This small molecule binds to this protein.
Small molecule (SMILES): OC[C@H]1O[C@@H](O)[C@H](O)[C@H](O)[C@@H]1O

Sequence of chain 1.C:
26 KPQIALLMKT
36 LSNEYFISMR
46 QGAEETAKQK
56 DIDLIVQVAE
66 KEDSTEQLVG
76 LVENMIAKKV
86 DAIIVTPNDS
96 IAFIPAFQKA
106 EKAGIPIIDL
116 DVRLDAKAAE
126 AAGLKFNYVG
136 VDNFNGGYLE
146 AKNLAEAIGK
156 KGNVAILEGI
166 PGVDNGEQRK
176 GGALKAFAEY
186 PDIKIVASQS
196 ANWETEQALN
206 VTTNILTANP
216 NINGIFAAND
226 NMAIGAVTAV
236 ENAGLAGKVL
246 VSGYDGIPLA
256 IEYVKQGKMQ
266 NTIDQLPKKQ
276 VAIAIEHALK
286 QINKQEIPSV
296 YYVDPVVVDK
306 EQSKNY

Binding-site contacts:
Ligand atom C6 contacts residue ASN38 of chain 1.C at 3.7 Å.
Ligand atom C4 contacts residue ASP250 of chain 1.C at 3.3 Å.
Ligand atom O6 contacts residue ASN38 of chain 1.C at 3.3 Å (h-bond).
Ligand atom C2 contacts residue TYR40 of chain 1.C at 3.9 Å (hydrophobic).
Ligand atom O4 contacts residue ASN224 of chain 1.C at 2.9 Å (h-bond).
Ligand atom C1 contacts residue LYS34 of chain 1.C at 4.0 Å.
Ligand atom C2 contacts residue ARG174 of chain 1.C at 3.7 Å.
Ligand atom O2 contacts residue ASP250 of chain 1.C at 4.2 Å.
Ligand atom O3 contacts residue GLN270 of chain 1.C at 3.4 Å (h-bond).
Ligand atom C3 contacts residue TYR40 of chain 1.C at 3.9 Å (hydrophobic).
Ligand atom C2 contacts residue GLN270 of chain 1.C at 3.9 Å.
Ligand atom O5 contacts residue ASP116 of chain 1.C at 4.1 Å.
Ligand atom O3 contacts residue ARG174 of chain 1.C at 3.0 Å (salt-bridge).
Ligand atom C3 contacts residue ARG174 of chain 1.C at 3.9 Å.
Ligand atom O2 contacts residue TYR40 of chain 1.C at 4.1 Å.
Ligand atom C1 contacts residue ASN170 of chain 1.C at 4.2 Å.
Ligand atom C4 contacts residue TYR40 of chain 1.C at 4.2 Å (hydrophobic).
Ligand atom O6 contacts residue PHE41 of chain 1.C at 3.7 Å.
Ligand atom O5 contacts residue LYS34 of chain 1.C at 3.4 Å (salt-bridge).
Ligand atom O6 contacts residue LYS34 of chain 1.C at 4.0 Å.
Ligand atom O2 contacts residue ARG174 of chain 1.C at 3.0 Å (salt-bridge).
Ligand atom O2 contacts residue GLN270 of chain 1.C at 2.9 Å (h-bond).
Ligand atom C3 contacts residue GLN270 of chain 1.C at 3.9 Å.
Ligand atom O4 contacts residue ASN38 of chain 1.C at 3.5 Å (h-bond).
Ligand atom O4 contacts residue ASP250 of chain 1.C at 2.4 Å (salt-bridge).
Ligand atom C2 contacts residue ASP250 of chain 1.C at 4.2 Å.
Ligand atom C5 contacts residue TRP198 of chain 1.C at 4.0 Å (hydrophobic).
Ligand atom O2 contacts residue ASP116 of chain 1.C at 2.7 Å (salt-bridge).
Ligand atom O3 contacts residue ASP250 of chain 1.C at 2.2 Å (salt-bridge).
Ligand atom C6 contacts residue TRP198 of chain 1.C at 3.5 Å (hydrophobic).
Ligand atom O1 contacts residue LYS34 of chain 1.C at 3.5 Å (salt-bridge).
Ligand atom O1 contacts residue ASN170 of chain 1.C at 3.3 Å (h-bond).
Ligand atom C1 contacts residue ARG174 of chain 1.C at 3.8 Å.
Ligand atom O6 contacts residue GLU67 of chain 1.C at 3.7 Å.
Ligand atom C1 contacts residue ASP116 of chain 1.C at 3.4 Å.
Ligand atom C4 contacts residue ASN38 of chain 1.C at 3.7 Å.
Ligand atom C2 contacts residue ASP116 of chain 1.C at 3.3 Å.
Ligand atom C3 contacts residue ASP250 of chain 1.C at 3.1 Å.
Ligand atom O1 contacts residue ASP116 of chain 1.C at 2.4 Å (salt-bridge).
Ligand atom O1 contacts residue VAL117 of chain 1.C at 3.8 Å.